Binding-site contacts:
Ligand atom O5 contacts residue ILE154 of chain 1.D at 3.4 Å (h-bond).
Ligand atom C4 contacts residue ASN173 of chain 1.D at 4.2 Å.
Ligand atom C5 contacts residue ASN173 of chain 1.D at 3.7 Å.
Ligand atom O5 contacts residue GLU152 of chain 1.D at 3.7 Å.
Ligand atom O7 contacts residue GLU152 of chain 1.D at 3.9 Å.
Ligand atom C1 contacts residue GLU152 of chain 1.D at 3.6 Å.
Ligand atom O3 contacts residue GLN212 of chain 1.D at 4.2 Å.
Ligand atom O6 contacts residue LYS216 of chain 1.D at 4.1 Å.
Ligand atom C1 contacts residue GLU153 of chain 1.D at 4.3 Å.
Ligand atom C2 contacts residue GLN212 of chain 1.D at 4.5 Å.
Ligand atom N2 contacts residue ASN173 of chain 1.D at 2.9 Å (h-bond).
Ligand atom O5 contacts residue ASN173 of chain 1.D at 2.4 Å (h-bond).
Ligand atom O6 contacts residue ILE154 of chain 1.D at 3.5 Å (h-bond).
Ligand atom C6 contacts residue ILE154 of chain 1.D at 4.0 Å (hydrophobic).
Ligand atom C1 contacts residue ILE154 of chain 1.D at 3.9 Å (hydrophobic).
Ligand atom C1 contacts residue GLN212 of chain 1.D at 4.1 Å.
Ligand atom C5 contacts residue ILE154 of chain 1.D at 4.1 Å (hydrophobic).
Ligand atom C2 contacts residue GLU152 of chain 1.D at 4.0 Å.
Ligand atom O4 contacts residue GLN212 of chain 1.D at 3.8 Å.
Ligand atom C2 contacts residue ASN173 of chain 1.D at 2.5 Å.
Ligand atom C1 contacts residue ASN173 of chain 1.D at 1.4 Å.
Ligand atom O6 contacts residue GLU153 of chain 1.D at 4.4 Å.
Ligand atom O6 contacts residue GLN212 of chain 1.D at 4.4 Å.
Ligand atom C3 contacts residue GLN212 of chain 1.D at 3.7 Å.
Ligand atom O7 contacts residue ASN173 of chain 1.D at 3.5 Å (h-bond).
Ligand atom C5 contacts residue GLN212 of chain 1.D at 4.1 Å.
Ligand atom C6 contacts residue GLU153 of chain 1.D at 4.1 Å.
Ligand atom C8 contacts residue ASN173 of chain 1.D at 4.3 Å.
Ligand atom O5 contacts residue GLU153 of chain 1.D at 3.5 Å.
Ligand atom C7 contacts residue ASN173 of chain 1.D at 3.4 Å.
Ligand atom C3 contacts residue ASN173 of chain 1.D at 3.8 Å.
Ligand atom C4 contacts residue GLN212 of chain 1.D at 4.2 Å.

Sequence of chain 1.D:
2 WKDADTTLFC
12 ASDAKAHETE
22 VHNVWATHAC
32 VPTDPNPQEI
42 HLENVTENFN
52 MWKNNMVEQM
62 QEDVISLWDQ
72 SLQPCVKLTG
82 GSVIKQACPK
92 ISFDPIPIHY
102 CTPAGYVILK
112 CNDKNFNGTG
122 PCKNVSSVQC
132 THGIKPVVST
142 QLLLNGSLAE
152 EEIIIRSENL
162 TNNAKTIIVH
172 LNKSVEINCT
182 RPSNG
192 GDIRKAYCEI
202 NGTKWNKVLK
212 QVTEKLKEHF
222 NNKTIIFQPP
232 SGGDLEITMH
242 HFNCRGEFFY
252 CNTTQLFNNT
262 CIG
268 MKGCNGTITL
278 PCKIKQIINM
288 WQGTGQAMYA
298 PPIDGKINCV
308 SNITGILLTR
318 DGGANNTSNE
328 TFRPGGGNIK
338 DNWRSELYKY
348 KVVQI

The small molecule below binds the protein below.
Small molecule (SMILES): CC(=O)N[C@@H]1[C@@H](O)[C@H](O)[C@@H](CO)O[C@H]1O